Sequence of chain 1.B:
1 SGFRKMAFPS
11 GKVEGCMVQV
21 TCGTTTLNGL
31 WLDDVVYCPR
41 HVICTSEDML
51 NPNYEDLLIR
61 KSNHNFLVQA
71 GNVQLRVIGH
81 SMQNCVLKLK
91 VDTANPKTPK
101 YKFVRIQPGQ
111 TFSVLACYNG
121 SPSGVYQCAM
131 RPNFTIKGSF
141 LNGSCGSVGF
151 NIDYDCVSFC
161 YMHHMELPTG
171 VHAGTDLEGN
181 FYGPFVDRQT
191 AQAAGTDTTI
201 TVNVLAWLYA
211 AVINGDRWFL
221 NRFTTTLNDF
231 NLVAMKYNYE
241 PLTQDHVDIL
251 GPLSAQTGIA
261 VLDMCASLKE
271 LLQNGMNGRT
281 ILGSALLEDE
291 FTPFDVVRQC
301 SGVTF

A small-molecule ligand and the protein it binds are described below.
Small molecule (SMILES): CS(=O)(=O)Oc1ccc2c(NC(=O)Cc3cccc(Cl)c3)cncc2c1

Binding-site contacts:
Ligand atom C15 contacts residue PHE140 of chain 1.A at 3.6 Å (hydrophobic).
Ligand atom C10 contacts residue MET49 of chain 1.A at 3.9 Å (hydrophobic).
Ligand atom C17 contacts residue GLU166 of chain 1.A at 3.8 Å.
Ligand atom C12 contacts residue MET49 of chain 1.A at 3.6 Å (hydrophobic).
Ligand atom C9 contacts residue GLN189 of chain 1.A at 3.4 Å.
Ligand atom C13 contacts residue MET165 of chain 1.A at 3.6 Å (hydrophobic).
Ligand atom N1 contacts residue PHE140 of chain 1.A at 3.7 Å.
Ligand atom C14 contacts residue CYS145 of chain 1.A at 3.9 Å (hydrophobic).
Ligand atom CL contacts residue HIS164 of chain 1.A at 3.9 Å.
Ligand atom C12 contacts residue MET165 of chain 1.A at 3.6 Å (hydrophobic).
Ligand atom O contacts residue SER1 of chain 1.B at 3.4 Å (h-bond).
Ligand atom N1 contacts residue SER144 of chain 1.A at 3.5 Å (h-bond).
Ligand atom O3 contacts residue MET165 of chain 1.A at 3.4 Å.
Ligand atom C17 contacts residue PHE140 of chain 1.A at 3.8 Å (hydrophobic).
Ligand atom C17 contacts residue LEU141 of chain 1.A at 3.6 Å (hydrophobic).
Ligand atom N1 contacts residue GLU166 of chain 1.A at 3.9 Å.
Ligand atom C6 contacts residue MET165 of chain 1.A at 3.9 Å (hydrophobic).
Ligand atom C16 contacts residue LEU141 of chain 1.A at 3.7 Å (hydrophobic).
Ligand atom C13 contacts residue HIS164 of chain 1.A at 3.5 Å.
Ligand atom CL contacts residue MET165 of chain 1.A at 3.8 Å.
Ligand atom N contacts residue CYS145 of chain 1.A at 3.5 Å (h-bond).
Ligand atom N1 contacts residue HIS163 of chain 1.A at 2.6 Å (h-bond).
Ligand atom O3 contacts residue GLU166 of chain 1.A at 3.0 Å (salt-bridge).
Ligand atom C15 contacts residue HIS163 of chain 1.A at 3.8 Å.
Ligand atom C11 contacts residue MET49 of chain 1.A at 3.3 Å (hydrophobic).
Ligand atom C2 contacts residue ASN142 of chain 1.A at 3.8 Å.
Ligand atom C15 contacts residue LEU141 of chain 1.A at 3.6 Å (hydrophobic).
Ligand atom N1 contacts residue HIS172 of chain 1.A at 3.9 Å.
Ligand atom C3 contacts residue ASN142 of chain 1.A at 3.6 Å.
Ligand atom C15 contacts residue GLU166 of chain 1.A at 3.6 Å.
Ligand atom C16 contacts residue GLU166 of chain 1.A at 3.9 Å.
Ligand atom O2 contacts residue ASN142 of chain 1.A at 3.9 Å.
Ligand atom C14 contacts residue GLU166 of chain 1.A at 3.9 Å.
Ligand atom CL contacts residue MET49 of chain 1.A at 3.9 Å.
Ligand atom C10 contacts residue GLN189 of chain 1.A at 3.5 Å.
Ligand atom C1 contacts residue ASN142 of chain 1.A at 3.7 Å.
Ligand atom C17 contacts residue ASN142 of chain 1.A at 3.7 Å.
Ligand atom C14 contacts residue HIS163 of chain 1.A at 2.9 Å.
Ligand atom CL contacts residue HIS41 of chain 1.A at 3.5 Å.
Ligand atom CL contacts residue ASP187 of chain 1.A at 3.5 Å.

Sequence of chain 1.A:
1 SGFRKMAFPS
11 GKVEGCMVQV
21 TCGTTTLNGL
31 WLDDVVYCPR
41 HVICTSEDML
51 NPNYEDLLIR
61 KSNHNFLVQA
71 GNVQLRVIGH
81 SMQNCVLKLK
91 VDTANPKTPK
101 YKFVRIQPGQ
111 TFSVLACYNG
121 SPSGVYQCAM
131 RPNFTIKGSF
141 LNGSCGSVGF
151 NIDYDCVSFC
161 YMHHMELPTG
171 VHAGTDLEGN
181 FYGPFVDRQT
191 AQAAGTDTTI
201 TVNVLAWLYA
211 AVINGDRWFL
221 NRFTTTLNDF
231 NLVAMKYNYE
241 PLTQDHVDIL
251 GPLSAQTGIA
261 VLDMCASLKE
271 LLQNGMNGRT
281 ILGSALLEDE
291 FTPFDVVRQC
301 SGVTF